Binding-site contacts:
Ligand atom C3 contacts residue ASN356 of chain 1.A at 3.8 Å.
Ligand atom O5 contacts residue ASN356 of chain 1.A at 2.4 Å (h-bond).
Ligand atom C1 contacts residue ASN356 of chain 1.A at 1.5 Å.
Ligand atom C8 contacts residue ASN356 of chain 1.A at 4.3 Å.
Ligand atom C7 contacts residue ASN356 of chain 1.A at 3.3 Å.
Ligand atom C5 contacts residue ASN356 of chain 1.A at 3.7 Å.
Ligand atom C4 contacts residue ASN356 of chain 1.A at 4.2 Å.
Ligand atom O7 contacts residue ASN356 of chain 1.A at 3.6 Å (h-bond).
Ligand atom C2 contacts residue ASN356 of chain 1.A at 2.4 Å.
Ligand atom N2 contacts residue ASN356 of chain 1.A at 2.8 Å (h-bond).

The small molecule below binds the protein below.
Small molecule (SMILES): CC(=O)N[C@@H]1[C@@H](O)[C@H](O)[C@@H](CO)O[C@H]1O

Sequence of chain 1.A:
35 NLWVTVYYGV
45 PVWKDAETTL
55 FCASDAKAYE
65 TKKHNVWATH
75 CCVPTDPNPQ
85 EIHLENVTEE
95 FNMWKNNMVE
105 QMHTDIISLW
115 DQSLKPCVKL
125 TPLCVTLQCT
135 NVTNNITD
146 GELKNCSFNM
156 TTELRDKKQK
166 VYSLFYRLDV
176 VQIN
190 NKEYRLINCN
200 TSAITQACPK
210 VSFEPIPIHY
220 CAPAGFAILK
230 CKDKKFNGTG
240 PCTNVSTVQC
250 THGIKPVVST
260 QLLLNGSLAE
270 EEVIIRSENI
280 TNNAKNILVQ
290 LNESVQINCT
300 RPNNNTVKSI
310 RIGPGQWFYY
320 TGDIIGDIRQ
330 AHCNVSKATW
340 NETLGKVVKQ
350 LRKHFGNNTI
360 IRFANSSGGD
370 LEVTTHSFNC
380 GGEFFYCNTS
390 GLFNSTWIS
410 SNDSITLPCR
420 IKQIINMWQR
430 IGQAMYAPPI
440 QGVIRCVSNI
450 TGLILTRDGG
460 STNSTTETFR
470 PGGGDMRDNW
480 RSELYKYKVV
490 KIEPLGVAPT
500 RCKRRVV